Sequence of chain 12.C:
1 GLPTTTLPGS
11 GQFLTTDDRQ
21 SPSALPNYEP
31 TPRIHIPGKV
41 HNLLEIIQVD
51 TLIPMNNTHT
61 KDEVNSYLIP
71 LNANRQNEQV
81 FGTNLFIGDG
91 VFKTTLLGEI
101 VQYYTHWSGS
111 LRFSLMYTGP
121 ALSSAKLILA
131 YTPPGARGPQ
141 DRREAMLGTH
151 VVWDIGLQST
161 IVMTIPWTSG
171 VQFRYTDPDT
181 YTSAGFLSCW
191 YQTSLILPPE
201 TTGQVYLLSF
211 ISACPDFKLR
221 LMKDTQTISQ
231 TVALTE

Sequence of chain 12.A:
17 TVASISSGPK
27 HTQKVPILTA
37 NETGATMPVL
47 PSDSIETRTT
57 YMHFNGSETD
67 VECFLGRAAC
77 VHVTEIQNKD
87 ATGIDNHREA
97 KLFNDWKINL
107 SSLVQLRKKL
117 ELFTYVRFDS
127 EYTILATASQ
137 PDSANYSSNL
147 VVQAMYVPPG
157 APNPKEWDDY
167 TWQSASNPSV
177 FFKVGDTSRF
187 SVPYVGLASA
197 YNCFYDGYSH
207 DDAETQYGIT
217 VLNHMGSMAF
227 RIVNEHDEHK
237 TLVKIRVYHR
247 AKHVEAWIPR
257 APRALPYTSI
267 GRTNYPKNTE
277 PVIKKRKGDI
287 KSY

Sequence of chain 13.C:
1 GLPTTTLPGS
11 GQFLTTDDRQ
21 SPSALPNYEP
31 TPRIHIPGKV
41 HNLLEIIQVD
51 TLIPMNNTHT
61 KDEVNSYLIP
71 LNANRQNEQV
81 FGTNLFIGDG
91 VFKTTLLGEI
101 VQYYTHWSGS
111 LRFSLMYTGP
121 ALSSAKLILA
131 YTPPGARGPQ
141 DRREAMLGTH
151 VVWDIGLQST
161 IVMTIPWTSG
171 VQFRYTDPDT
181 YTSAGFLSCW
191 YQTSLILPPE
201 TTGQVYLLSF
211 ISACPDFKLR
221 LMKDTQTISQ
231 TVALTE

Binding-site contacts:
Ligand atom CM6 contacts residue TYR152 of chain 12.A at 3.4 Å (hydrophobic).
Ligand atom F2 contacts residue VAL176 of chain 12.A at 2.7 Å.
Ligand atom O1A contacts residue PRO174 of chain 12.A at 3.5 Å.
Ligand atom N3A contacts residue PHE186 of chain 12.A at 3.4 Å.
Ligand atom CM3 contacts residue ASN219 of chain 12.A at 3.8 Å.
Ligand atom F3 contacts residue VAL176 of chain 12.A at 3.6 Å.
Ligand atom F1 contacts residue PHE186 of chain 12.A at 3.8 Å.
Ligand atom C5B contacts residue TYR152 of chain 12.A at 3.5 Å (hydrophobic).
Ligand atom F3 contacts residue MET151 of chain 12.A at 3.7 Å.
Ligand atom C3C contacts residue TYR128 of chain 12.A at 3.3 Å (hydrophobic).
Ligand atom C3 contacts residue LEU106 of chain 12.A at 3.8 Å (hydrophobic).
Ligand atom F3 contacts residue TYR152 of chain 12.A at 3.6 Å.
Ligand atom C6B contacts residue TYR152 of chain 12.A at 3.6 Å (hydrophobic).
Ligand atom F3 contacts residue ALA150 of chain 12.A at 2.7 Å.
Ligand atom CM2 contacts residue TYR128 of chain 12.A at 3.4 Å (hydrophobic).
Ligand atom C2A contacts residue TYR152 of chain 12.A at 3.7 Å (hydrophobic).
Ligand atom N1A contacts residue PRO174 of chain 12.A at 3.5 Å.
Ligand atom F3 contacts residue PRO174 of chain 12.A at 2.9 Å.
Ligand atom C2B contacts residue ILE104 of chain 12.A at 3.8 Å (hydrophobic).
Ligand atom C3A contacts residue PHE186 of chain 12.A at 3.7 Å (hydrophobic).
Ligand atom F3 contacts residue SER175 of chain 12.A at 2.8 Å.
Ligand atom F1 contacts residue ALA150 of chain 12.A at 3.8 Å.
Ligand atom C2C contacts residue TYR128 of chain 12.A at 3.2 Å (hydrophobic).
Ligand atom O1A contacts residue ALA24 of chain 12.C at 3.3 Å.
Ligand atom C3B contacts residue MET224 of chain 12.A at 3.6 Å (hydrophobic).
Ligand atom C1C contacts residue TYR197 of chain 12.A at 3.5 Å (hydrophobic).
Ligand atom C2C contacts residue ILE104 of chain 12.A at 3.8 Å (hydrophobic).
Ligand atom N3A contacts residue TYR152 of chain 12.A at 3.8 Å.
Ligand atom C2A contacts residue PHE186 of chain 12.A at 3.5 Å (hydrophobic).
Ligand atom CM6 contacts residue VAL188 of chain 12.A at 3.8 Å (hydrophobic).
Ligand atom F1 contacts residue MET224 of chain 12.A at 3.6 Å.
Ligand atom O1 contacts residue MET221 of chain 12.A at 3.7 Å.
Ligand atom CM2 contacts residue MET224 of chain 12.A at 3.5 Å (hydrophobic).
Ligand atom CM4 contacts residue ALA150 of chain 12.A at 3.6 Å (hydrophobic).
Ligand atom N1A contacts residue ALA24 of chain 12.C at 3.2 Å.
Ligand atom CM2 contacts residue ILE104 of chain 12.A at 3.6 Å (hydrophobic).
Ligand atom CM4 contacts residue VAL176 of chain 12.A at 3.8 Å (hydrophobic).
Ligand atom C4 contacts residue TYR197 of chain 12.A at 3.4 Å (hydrophobic).
Ligand atom CM6 contacts residue LEU25 of chain 12.C at 3.8 Å (hydrophobic).
Ligand atom C1C contacts residue TYR128 of chain 12.A at 3.5 Å (hydrophobic).

The protein below binds the small molecule below.
Small molecule (SMILES): Cc1cc(CCCOc2c(C)cc(-c3noc(C(F)(F)F)n3)cc2C)on1